This small molecule binds to this protein.
Small molecule (SMILES): CC(=O)N[C@@H]1[C@@H](O)[C@H](O)[C@@H](CO)O[C@H]1O

Sequence of chain 1.A:
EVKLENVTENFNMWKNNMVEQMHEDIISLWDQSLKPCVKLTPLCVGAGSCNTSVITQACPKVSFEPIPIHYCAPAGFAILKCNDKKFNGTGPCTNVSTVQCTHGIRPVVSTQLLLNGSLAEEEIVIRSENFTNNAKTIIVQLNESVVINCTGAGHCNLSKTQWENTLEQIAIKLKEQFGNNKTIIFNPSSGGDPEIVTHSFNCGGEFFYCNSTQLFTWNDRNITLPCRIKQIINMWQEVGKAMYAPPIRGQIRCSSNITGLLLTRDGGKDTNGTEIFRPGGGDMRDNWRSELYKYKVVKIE

Binding-site contacts:
Ligand atom C5 contacts residue ASN10 of chain 1.A at 3.7 Å.
Ligand atom O3 contacts residue NAG1 of chain 1.K at 3.3 Å (h-bond).
Ligand atom C1 contacts residue ASN10 of chain 1.A at 1.4 Å.
Ligand atom C4 contacts residue ASN10 of chain 1.A at 4.2 Å.
Ligand atom C2 contacts residue ASN10 of chain 1.A at 2.4 Å.
Ligand atom C7 contacts residue ASN99 of chain 1.A at 3.8 Å.
Ligand atom C7 contacts residue ASN10 of chain 1.A at 3.3 Å.
Ligand atom O5 contacts residue ASN10 of chain 1.A at 2.4 Å (h-bond).
Ligand atom N2 contacts residue THR98 of chain 1.A at 4.0 Å.
Ligand atom C8 contacts residue ASN99 of chain 1.A at 3.1 Å.
Ligand atom O7 contacts residue ASN10 of chain 1.A at 3.0 Å (h-bond).
Ligand atom N2 contacts residue ASN99 of chain 1.A at 3.5 Å (h-bond).
Ligand atom O3 contacts residue ASN99 of chain 1.A at 3.1 Å (h-bond).
Ligand atom N2 contacts residue ASN10 of chain 1.A at 3.0 Å (h-bond).
Ligand atom O4 contacts residue NAG1 of chain 1.K at 4.3 Å.
Ligand atom C8 contacts residue NAG1 of chain 1.K at 3.7 Å.
Ligand atom C3 contacts residue ASN99 of chain 1.A at 3.8 Å.
Ligand atom C2 contacts residue ASN99 of chain 1.A at 4.3 Å.
Ligand atom C3 contacts residue ASN10 of chain 1.A at 3.8 Å.